Sequence of chain 1.A:
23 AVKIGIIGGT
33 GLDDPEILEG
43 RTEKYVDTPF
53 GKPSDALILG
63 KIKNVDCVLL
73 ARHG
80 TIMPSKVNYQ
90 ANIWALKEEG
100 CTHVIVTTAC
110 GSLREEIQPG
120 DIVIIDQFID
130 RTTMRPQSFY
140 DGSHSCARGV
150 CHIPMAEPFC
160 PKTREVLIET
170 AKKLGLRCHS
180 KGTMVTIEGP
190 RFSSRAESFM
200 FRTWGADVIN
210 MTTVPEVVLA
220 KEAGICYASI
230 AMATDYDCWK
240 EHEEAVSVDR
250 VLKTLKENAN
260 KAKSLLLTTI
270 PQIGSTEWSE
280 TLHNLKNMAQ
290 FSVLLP

Sequence of chain 1.C:
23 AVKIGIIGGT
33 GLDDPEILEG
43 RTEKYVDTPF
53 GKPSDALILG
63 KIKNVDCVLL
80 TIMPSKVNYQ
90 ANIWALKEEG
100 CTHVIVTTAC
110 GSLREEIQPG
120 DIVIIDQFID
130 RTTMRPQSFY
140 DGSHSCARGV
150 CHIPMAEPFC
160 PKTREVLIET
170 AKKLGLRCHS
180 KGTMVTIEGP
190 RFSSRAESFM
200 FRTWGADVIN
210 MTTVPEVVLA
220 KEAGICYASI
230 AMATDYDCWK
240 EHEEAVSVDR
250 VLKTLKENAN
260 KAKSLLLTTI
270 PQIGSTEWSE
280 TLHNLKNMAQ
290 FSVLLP

Binding-site contacts:
Ligand atom O contacts residue PRO83 of chain 1.A at 3.7 Å.
Ligand atom N1 contacts residue CYS109 of chain 1.A at 3.5 Å.
Ligand atom C14 contacts residue MET210 of chain 1.A at 3.7 Å (hydrophobic).
Ligand atom C15 contacts residue HIS151 of chain 1.C at 3.7 Å.
Ligand atom O contacts residue HIS151 of chain 1.C at 3.7 Å.
Ligand atom N4 contacts residue ASN209 of chain 1.A at 3.5 Å.
Ligand atom N3 contacts residue PHE191 of chain 1.A at 3.6 Å.
Ligand atom N2 contacts residue ASP236 of chain 1.A at 2.9 Å (salt-bridge).
Ligand atom N3 contacts residue ILE208 of chain 1.A at 3.7 Å.
Ligand atom C9 contacts residue GLY110 of chain 1.A at 3.8 Å.
Ligand atom C7 contacts residue ALA108 of chain 1.A at 3.3 Å (hydrophobic).
Ligand atom C3 contacts residue LEU293 of chain 1.C at 3.7 Å (hydrophobic).
Ligand atom C21 contacts residue LEU254 of chain 1.A at 3.7 Å (hydrophobic).
Ligand atom C22 contacts residue THR107 of chain 1.A at 3.8 Å.
Ligand atom N1 contacts residue THR233 of chain 1.A at 3.7 Å.
Ligand atom N2 contacts residue GLY110 of chain 1.A at 3.7 Å.
Ligand atom C10 contacts residue GLY110 of chain 1.A at 3.5 Å.
Ligand atom C9 contacts residue CYS109 of chain 1.A at 3.5 Å (hydrophobic).
Ligand atom C22 contacts residue LEU254 of chain 1.A at 3.7 Å (hydrophobic).
Ligand atom C23 contacts residue ALA108 of chain 1.A at 3.7 Å (hydrophobic).
Ligand atom C20 contacts residue ALA258 of chain 1.A at 3.7 Å (hydrophobic).
Ligand atom C17 contacts residue GLY30 of chain 1.A at 3.4 Å.
Ligand atom C9 contacts residue ASP234 of chain 1.A at 3.5 Å.
Ligand atom N1 contacts residue GLY110 of chain 1.A at 3.3 Å (h-bond).
Ligand atom C13 contacts residue ILE208 of chain 1.A at 3.6 Å (hydrophobic).
Ligand atom N2 contacts residue ASP234 of chain 1.A at 3.0 Å (salt-bridge).
Ligand atom S contacts residue VAL250 of chain 1.A at 3.7 Å.
Ligand atom C20 contacts residue THR32 of chain 1.A at 3.3 Å.
Ligand atom C8 contacts residue CYS109 of chain 1.A at 3.8 Å (hydrophobic).
Ligand atom N4 contacts residue ILE208 of chain 1.A at 3.6 Å (h-bond).
Ligand atom C21 contacts residue THR106 of chain 1.A at 3.7 Å.
Ligand atom C12 contacts residue MET210 of chain 1.A at 3.8 Å (hydrophobic).
Ligand atom N1 contacts residue ASP234 of chain 1.A at 2.8 Å (salt-bridge).
Ligand atom C19 contacts residue THR32 of chain 1.A at 3.4 Å.
Ligand atom C18 contacts residue GLY30 of chain 1.A at 3.7 Å.
Ligand atom C4 contacts residue HIS151 of chain 1.C at 3.6 Å.
Ligand atom C9 contacts residue THR233 of chain 1.A at 3.4 Å.
Ligand atom C11 contacts residue PHE191 of chain 1.A at 3.7 Å (hydrophobic).
Ligand atom C22 contacts residue ALA108 of chain 1.A at 3.7 Å (hydrophobic).
Ligand atom C22 contacts residue THR106 of chain 1.A at 3.5 Å.

A small-molecule ligand and the protein it binds are described below.
Small molecule (SMILES): Nc1ncnc2c(CN3C[C@H](CSCCCc4cn(Cc5ccccc5)nn4)[C@@H](O)C3)c[nH]c12